This small molecule binds to this protein.
Small molecule (SMILES): CC(=O)N[C@@H]1[C@@H](O)[C@H](O)[C@@H](CO)O[C@H]1O

Sequence of chain 1.H:
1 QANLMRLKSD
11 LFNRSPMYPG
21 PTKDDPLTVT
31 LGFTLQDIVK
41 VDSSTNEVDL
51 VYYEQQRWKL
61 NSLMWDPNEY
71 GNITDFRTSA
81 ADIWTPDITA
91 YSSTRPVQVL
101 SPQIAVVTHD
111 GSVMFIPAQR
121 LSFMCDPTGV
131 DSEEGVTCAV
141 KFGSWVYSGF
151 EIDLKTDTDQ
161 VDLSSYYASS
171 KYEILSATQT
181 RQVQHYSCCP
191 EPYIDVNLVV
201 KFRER

Binding-site contacts:
Ligand atom C2 contacts residue ASN72 of chain 1.H at 4.5 Å.
Ligand atom O5 contacts residue ASN72 of chain 1.H at 2.2 Å (h-bond).
Ligand atom C4 contacts residue ASN72 of chain 1.H at 4.4 Å.
Ligand atom C1 contacts residue ASN72 of chain 1.H at 3.2 Å.
Ligand atom O6 contacts residue GLY71 of chain 1.H at 4.3 Å.
Ligand atom C5 contacts residue ASN72 of chain 1.H at 3.1 Å.
Ligand atom C6 contacts residue ASN72 of chain 1.H at 3.1 Å.
Ligand atom O6 contacts residue ASN72 of chain 1.H at 3.1 Å (h-bond).